Sequence of chain 1.C:
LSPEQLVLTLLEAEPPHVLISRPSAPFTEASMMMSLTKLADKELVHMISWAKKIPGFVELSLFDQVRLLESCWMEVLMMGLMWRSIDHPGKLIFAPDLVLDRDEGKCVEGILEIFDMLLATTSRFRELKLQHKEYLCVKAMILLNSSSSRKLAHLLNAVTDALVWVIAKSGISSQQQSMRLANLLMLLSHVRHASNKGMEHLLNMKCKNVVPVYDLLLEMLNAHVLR

Binding-site contacts:
Ligand atom C26 contacts residue GLY212 of chain 1.C at 3.8 Å.
Ligand atom O31 contacts residue GLY212 of chain 1.C at 3.9 Å.
Ligand atom C18 contacts residue LEU38 of chain 1.C at 4.0 Å (hydrophobic).
Ligand atom C1 contacts residue ARG86 of chain 1.C at 3.9 Å.
Ligand atom C1 contacts residue GLU45 of chain 1.C at 3.1 Å.
Ligand atom C24 contacts residue ILE116 of chain 1.C at 4.0 Å (hydrophobic).
Ligand atom N12 contacts residue MET76 of chain 1.C at 3.9 Å.
Ligand atom C5 contacts residue LEU79 of chain 1.C at 4.0 Å (hydrophobic).
Ligand atom C13 contacts residue MET76 of chain 1.C at 3.9 Å (hydrophobic).
Ligand atom O31 contacts residue HIS215 of chain 1.C at 2.6 Å (h-bond).
Ligand atom C25 contacts residue HIS215 of chain 1.C at 3.4 Å.
Ligand atom O30 contacts residue ARG86 of chain 1.C at 2.8 Å (salt-bridge).
Ligand atom C5 contacts residue PHE96 of chain 1.C at 3.8 Å (hydrophobic).
Ligand atom O31 contacts residue LEU216 of chain 1.C at 3.3 Å.
Ligand atom C6 contacts residue LEU83 of chain 1.C at 3.5 Å (hydrophobic).
Ligand atom C26 contacts residue HIS215 of chain 1.C at 3.5 Å.
Ligand atom C15 contacts residue MET76 of chain 1.C at 3.9 Å (hydrophobic).
Ligand atom C25 contacts residue ILE116 of chain 1.C at 3.8 Å (hydrophobic).
Ligand atom C1 contacts residue LEU79 of chain 1.C at 3.7 Å (hydrophobic).
Ligand atom C25 contacts residue GLY212 of chain 1.C at 3.8 Å.
Ligand atom O10 contacts residue LEU38 of chain 1.C at 3.9 Å.
Ligand atom C19 contacts residue LEU38 of chain 1.C at 3.5 Å (hydrophobic).
Ligand atom C18 contacts residue LEU216 of chain 1.C at 4.0 Å (hydrophobic).
Ligand atom C5 contacts residue LEU83 of chain 1.C at 4.0 Å (hydrophobic).
Ligand atom O10 contacts residue ALA42 of chain 1.C at 3.9 Å.
Ligand atom O30 contacts residue LEU79 of chain 1.C at 3.6 Å (h-bond).
Ligand atom N12 contacts residue PHE96 of chain 1.C at 3.9 Å.
Ligand atom C2 contacts residue LEU41 of chain 1.C at 3.6 Å (hydrophobic).
Ligand atom O31 contacts residue MET35 of chain 1.C at 3.3 Å.
Ligand atom C5 contacts residue MET80 of chain 1.C at 3.8 Å (hydrophobic).
Ligand atom O30 contacts residue GLU45 of chain 1.C at 2.5 Å (salt-bridge).
Ligand atom C2 contacts residue LEU79 of chain 1.C at 4.0 Å (hydrophobic).
Ligand atom C2 contacts residue GLU45 of chain 1.C at 3.0 Å.
Ligand atom C17 contacts residue MET35 of chain 1.C at 3.9 Å (hydrophobic).
Ligand atom C18 contacts residue THR39 of chain 1.C at 4.0 Å.
Ligand atom C6 contacts residue LEU79 of chain 1.C at 3.1 Å (hydrophobic).
Ligand atom C17 contacts residue LEU216 of chain 1.C at 3.6 Å (hydrophobic).
Ligand atom C4 contacts residue PHE96 of chain 1.C at 3.7 Å (hydrophobic).
Ligand atom C25 contacts residue ILE113 of chain 1.C at 4.0 Å (hydrophobic).
Ligand atom C6 contacts residue MET80 of chain 1.C at 3.8 Å (hydrophobic).

The protein below binds the small molecule below.
Small molecule (SMILES): Oc1ccc2nc(-c3cccc4c(O)cccc34)oc2c1